Sequence of chain 2.A:
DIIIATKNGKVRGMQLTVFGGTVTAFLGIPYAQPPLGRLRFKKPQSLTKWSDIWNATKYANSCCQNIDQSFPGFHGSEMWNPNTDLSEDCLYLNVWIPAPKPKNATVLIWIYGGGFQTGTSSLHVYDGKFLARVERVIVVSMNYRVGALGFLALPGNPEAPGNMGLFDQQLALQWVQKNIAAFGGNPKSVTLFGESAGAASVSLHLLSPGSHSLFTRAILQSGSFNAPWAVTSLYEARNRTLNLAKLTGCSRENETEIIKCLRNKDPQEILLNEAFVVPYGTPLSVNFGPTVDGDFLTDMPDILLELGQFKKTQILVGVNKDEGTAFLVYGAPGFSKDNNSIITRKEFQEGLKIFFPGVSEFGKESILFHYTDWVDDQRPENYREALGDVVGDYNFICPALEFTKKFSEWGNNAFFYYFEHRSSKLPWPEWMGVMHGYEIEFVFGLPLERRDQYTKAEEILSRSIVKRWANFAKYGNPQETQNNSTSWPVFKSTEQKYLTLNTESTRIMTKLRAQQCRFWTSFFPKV

Binding-site contacts:
Ligand atom O7 contacts residue ASN485 of chain 2.A at 3.4 Å (h-bond).
Ligand atom C2 contacts residue ASN485 of chain 2.A at 2.3 Å.
Ligand atom O5 contacts residue ASN485 of chain 2.A at 2.3 Å (h-bond).
Ligand atom O7 contacts residue GLU482 of chain 2.A at 4.4 Å.
Ligand atom N2 contacts residue ARG465 of chain 2.A at 4.4 Å.
Ligand atom C8 contacts residue ASN485 of chain 2.A at 4.4 Å.
Ligand atom O3 contacts residue ILE462 of chain 2.A at 4.5 Å.
Ligand atom C1 contacts residue ASN485 of chain 2.A at 1.4 Å.
Ligand atom C7 contacts residue GLU482 of chain 2.A at 4.1 Å.
Ligand atom C4 contacts residue ASN485 of chain 2.A at 4.2 Å.
Ligand atom C7 contacts residue ASN485 of chain 2.A at 3.3 Å.
Ligand atom C7 contacts residue ARG465 of chain 2.A at 3.8 Å.
Ligand atom O7 contacts residue SER466 of chain 2.A at 4.3 Å.
Ligand atom O3 contacts residue ARG465 of chain 2.A at 3.5 Å.
Ligand atom C8 contacts residue ARG465 of chain 2.A at 4.0 Å.
Ligand atom O7 contacts residue ARG465 of chain 2.A at 3.5 Å.
Ligand atom C5 contacts residue ASN485 of chain 2.A at 3.6 Å.
Ligand atom N2 contacts residue ASN485 of chain 2.A at 2.8 Å (h-bond).
Ligand atom C3 contacts residue ASN485 of chain 2.A at 3.7 Å.
Ligand atom C8 contacts residue LYS469 of chain 2.A at 3.9 Å.
Ligand atom C8 contacts residue GLU482 of chain 2.A at 3.8 Å.

This small molecule binds to this protein.
Small molecule (SMILES): CC(=O)N[C@@H]1[C@@H](O)[C@H](O)[C@@H](CO)O[C@H]1O